Sequence of chain 1.A:
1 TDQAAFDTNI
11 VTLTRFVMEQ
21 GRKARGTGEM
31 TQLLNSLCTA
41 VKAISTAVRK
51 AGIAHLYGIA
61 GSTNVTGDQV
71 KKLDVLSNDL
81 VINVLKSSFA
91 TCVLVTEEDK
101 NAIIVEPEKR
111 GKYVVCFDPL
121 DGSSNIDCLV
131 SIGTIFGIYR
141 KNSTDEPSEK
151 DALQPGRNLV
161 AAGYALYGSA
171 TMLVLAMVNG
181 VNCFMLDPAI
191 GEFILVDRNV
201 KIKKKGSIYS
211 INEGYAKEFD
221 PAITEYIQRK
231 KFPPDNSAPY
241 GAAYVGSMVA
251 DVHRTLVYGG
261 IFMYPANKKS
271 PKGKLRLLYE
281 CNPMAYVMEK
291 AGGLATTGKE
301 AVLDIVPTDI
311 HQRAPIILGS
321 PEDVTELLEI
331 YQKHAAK

Binding-site contacts:
Ligand atom C4 contacts residue LEU275 of chain 1.A at 4.2 Å (hydrophobic).
Ligand atom O1 contacts residue GLU280 of chain 1.A at 4.2 Å.
Ligand atom O1 contacts residue LEU120 of chain 1.A at 4.3 Å.
Ligand atom C3 contacts residue LEU275 of chain 1.A at 3.8 Å (hydrophobic).
Ligand atom O6 contacts residue GLY246 of chain 1.A at 3.2 Å (h-bond).
Ligand atom C2 contacts residue ASP121 of chain 1.A at 4.4 Å.
Ligand atom P contacts residue TYR264 of chain 1.A at 3.8 Å.
Ligand atom P contacts residue GLY246 of chain 1.A at 4.2 Å.
Ligand atom O4 contacts residue LEU275 of chain 1.A at 3.5 Å.
Ligand atom O3P contacts residue LYS274 of chain 1.A at 4.0 Å.
Ligand atom O3 contacts residue MET248 of chain 1.A at 3.9 Å.
Ligand atom O3 contacts residue LEU275 of chain 1.A at 3.3 Å.
Ligand atom C6 contacts residue GLY246 of chain 1.A at 3.8 Å.
Ligand atom O2P contacts residue GLY246 of chain 1.A at 4.1 Å.
Ligand atom C4 contacts residue GLY246 of chain 1.A at 4.3 Å.
Ligand atom O6 contacts residue TYR264 of chain 1.A at 4.2 Å.
Ligand atom O2 contacts residue GLY122 of chain 1.A at 3.1 Å.
Ligand atom O2P contacts residue ASN212 of chain 1.A at 2.8 Å (h-bond).
Ligand atom O1 contacts residue ASP121 of chain 1.A at 3.6 Å.
Ligand atom O4 contacts residue TYR264 of chain 1.A at 4.3 Å.
Ligand atom C1 contacts residue ARG276 of chain 1.A at 3.3 Å.
Ligand atom O4 contacts residue GLY246 of chain 1.A at 4.3 Å.
Ligand atom O2P contacts residue TYR244 of chain 1.A at 3.2 Å.
Ligand atom O3 contacts residue ASP121 of chain 1.A at 2.8 Å (salt-bridge).
Ligand atom O1 contacts residue GLY122 of chain 1.A at 2.8 Å.
Ligand atom O6 contacts residue TYR244 of chain 1.A at 3.5 Å (h-bond).
Ligand atom C1 contacts residue GLY122 of chain 1.A at 3.8 Å.
Ligand atom C2 contacts residue GLU280 of chain 1.A at 4.4 Å.
Ligand atom O2 contacts residue ASP121 of chain 1.A at 3.2 Å (salt-bridge).
Ligand atom P contacts residue TYR244 of chain 1.A at 4.0 Å.
Ligand atom O3P contacts residue TYR264 of chain 1.A at 3.9 Å.
Ligand atom O2P contacts residue TYR264 of chain 1.A at 2.9 Å (h-bond).
Ligand atom C3 contacts residue GLU280 of chain 1.A at 3.5 Å.
Ligand atom P contacts residue ASN212 of chain 1.A at 4.2 Å.
Ligand atom O1 contacts residue ARG276 of chain 1.A at 3.5 Å (salt-bridge).
Ligand atom C3 contacts residue ASP121 of chain 1.A at 4.0 Å.
Ligand atom O4 contacts residue TYR244 of chain 1.A at 4.4 Å.
Ligand atom C1 contacts residue GLU280 of chain 1.A at 3.9 Å.
Ligand atom C2 contacts residue GLY122 of chain 1.A at 4.0 Å.
Ligand atom O3 contacts residue GLU280 of chain 1.A at 2.7 Å (salt-bridge).

The protein below binds the small molecule below.
Small molecule (SMILES): O=P(O)(O)OC[C@H]1O[C@](O)(CO)[C@@H](O)[C@@H]1O